Sequence of chain 1.B:
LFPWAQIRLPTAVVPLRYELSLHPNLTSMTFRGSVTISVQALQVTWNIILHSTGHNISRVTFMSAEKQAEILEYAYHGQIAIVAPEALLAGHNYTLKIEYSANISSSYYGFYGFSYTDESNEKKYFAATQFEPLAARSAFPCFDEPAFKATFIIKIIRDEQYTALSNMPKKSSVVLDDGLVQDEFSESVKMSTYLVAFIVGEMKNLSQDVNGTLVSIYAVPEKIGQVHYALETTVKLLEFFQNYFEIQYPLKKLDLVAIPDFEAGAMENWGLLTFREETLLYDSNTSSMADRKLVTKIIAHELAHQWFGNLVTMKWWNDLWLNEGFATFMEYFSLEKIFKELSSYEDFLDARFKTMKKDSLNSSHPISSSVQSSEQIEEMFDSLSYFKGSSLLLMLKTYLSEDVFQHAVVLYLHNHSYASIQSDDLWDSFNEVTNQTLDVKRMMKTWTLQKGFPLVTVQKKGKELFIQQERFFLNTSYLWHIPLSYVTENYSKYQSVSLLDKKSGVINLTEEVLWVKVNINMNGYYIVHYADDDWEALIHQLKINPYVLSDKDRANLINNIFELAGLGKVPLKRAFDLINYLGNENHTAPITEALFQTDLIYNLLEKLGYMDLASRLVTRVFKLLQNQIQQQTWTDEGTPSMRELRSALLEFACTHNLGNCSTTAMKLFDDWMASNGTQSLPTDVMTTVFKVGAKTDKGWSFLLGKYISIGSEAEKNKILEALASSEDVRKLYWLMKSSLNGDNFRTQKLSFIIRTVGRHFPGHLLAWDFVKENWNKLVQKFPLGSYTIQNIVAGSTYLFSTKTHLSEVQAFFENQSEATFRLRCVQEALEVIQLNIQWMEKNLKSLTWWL

This protein binds this small molecule.
Small molecule (SMILES): CC(=O)N[C@@H]1[C@@H](O)[C@H](O)[C@@H](CO)O[C@H]1O

Binding-site contacts:
Ligand atom C3 contacts residue ASN727 of chain 1.B at 3.9 Å.
Ligand atom O5 contacts residue ASN727 of chain 1.B at 2.1 Å (h-bond).
Ligand atom C7 contacts residue ASN727 of chain 1.B at 3.9 Å.
Ligand atom N2 contacts residue ASN727 of chain 1.B at 2.9 Å (h-bond).
Ligand atom C4 contacts residue ASN727 of chain 1.B at 4.2 Å.
Ligand atom C8 contacts residue ASN727 of chain 1.B at 4.2 Å.
Ligand atom C5 contacts residue ASN727 of chain 1.B at 3.4 Å.
Ligand atom C2 contacts residue ASN727 of chain 1.B at 2.6 Å.
Ligand atom C1 contacts residue ASN727 of chain 1.B at 1.4 Å.
Ligand atom C6 contacts residue ASN727 of chain 1.B at 4.4 Å.
Ligand atom C1 contacts residue LYS757 of chain 1.B at 4.4 Å.